Sequence of chain 1.A:
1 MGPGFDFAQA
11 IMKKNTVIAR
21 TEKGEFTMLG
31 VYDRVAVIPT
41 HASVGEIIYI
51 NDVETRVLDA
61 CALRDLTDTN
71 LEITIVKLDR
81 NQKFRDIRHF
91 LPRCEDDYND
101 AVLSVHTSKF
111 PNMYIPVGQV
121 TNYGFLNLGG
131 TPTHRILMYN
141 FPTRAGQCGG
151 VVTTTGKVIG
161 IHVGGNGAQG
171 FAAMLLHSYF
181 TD

A small-molecule ligand and the protein it binds are described below.
Small molecule (SMILES): O=C(c1cn[nH]c1)N1CCCC1

Binding-site contacts:
Ligand atom C1 contacts residue ILE75 of chain 1.A at 3.7 Å (hydrophobic).
Ligand atom C3 contacts residue CYS61 of chain 1.A at 3.9 Å (hydrophobic).
Ligand atom C6 contacts residue PHE180 of chain 1.A at 3.7 Å (hydrophobic).
Ligand atom C3 contacts residue LYS77 of chain 1.A at 4.4 Å.
Ligand atom C5 contacts residue ILE75 of chain 1.A at 3.6 Å (hydrophobic).
Ligand atom N contacts residue ILE75 of chain 1.A at 3.6 Å.
Ligand atom C2 contacts residue ALA60 of chain 1.A at 4.4 Å (hydrophobic).
Ligand atom N1 contacts residue TYR32 of chain 1.A at 3.2 Å (h-bond).
Ligand atom C contacts residue ILE75 of chain 1.A at 3.5 Å (hydrophobic).
Ligand atom C6 contacts residue VAL35 of chain 1.A at 4.2 Å (hydrophobic).
Ligand atom N2 contacts residue THR181 of chain 1.A at 4.5 Å.
Ligand atom C5 contacts residue TYR179 of chain 1.A at 4.3 Å (hydrophobic).
Ligand atom N1 contacts residue TYR179 of chain 1.A at 3.6 Å.
Ligand atom N contacts residue ASP59 of chain 1.A at 4.4 Å.
Ligand atom C1 contacts residue VAL35 of chain 1.A at 4.5 Å (hydrophobic).
Ligand atom C1 contacts residue ASP59 of chain 1.A at 4.3 Å.
Ligand atom N1 contacts residue PHE180 of chain 1.A at 3.3 Å.
Ligand atom C3 contacts residue ILE75 of chain 1.A at 3.2 Å (hydrophobic).
Ligand atom C3 contacts residue ALA60 of chain 1.A at 3.8 Å (hydrophobic).
Ligand atom C7 contacts residue TYR32 of chain 1.A at 3.5 Å (hydrophobic).
Ligand atom C1 contacts residue LYS77 of chain 1.A at 4.3 Å.
Ligand atom N1 contacts residue VAL35 of chain 1.A at 4.0 Å.
Ligand atom C4 contacts residue CYS61 of chain 1.A at 3.6 Å (hydrophobic).
Ligand atom C6 contacts residue ILE75 of chain 1.A at 3.5 Å (hydrophobic).
Ligand atom N2 contacts residue PHE180 of chain 1.A at 4.4 Å.
Ligand atom C6 contacts residue TYR32 of chain 1.A at 4.4 Å (hydrophobic).
Ligand atom C2 contacts residue ILE75 of chain 1.A at 4.2 Å (hydrophobic).
Ligand atom C2 contacts residue ASP59 of chain 1.A at 3.2 Å.
Ligand atom N2 contacts residue VAL35 of chain 1.A at 4.0 Å.
Ligand atom C4 contacts residue ILE75 of chain 1.A at 4.0 Å (hydrophobic).
Ligand atom N2 contacts residue TYR32 of chain 1.A at 2.4 Å (h-bond).
Ligand atom C2 contacts residue LYS77 of chain 1.A at 3.6 Å.
Ligand atom N1 contacts residue ILE75 of chain 1.A at 4.5 Å.
Ligand atom C2 contacts residue VAL76 of chain 1.A at 4.2 Å (hydrophobic).
Ligand atom C7 contacts residue VAL35 of chain 1.A at 4.3 Å (hydrophobic).
Ligand atom C6 contacts residue TYR179 of chain 1.A at 3.2 Å (hydrophobic).
Ligand atom C5 contacts residue VAL35 of chain 1.A at 4.4 Å (hydrophobic).
Ligand atom C4 contacts residue ASP59 of chain 1.A at 3.4 Å.
Ligand atom C3 contacts residue ASP59 of chain 1.A at 3.0 Å.
Ligand atom O contacts residue ILE75 of chain 1.A at 3.7 Å.